This small molecule binds to this protein.
Small molecule (SMILES): CC(=O)N[C@H]1[C@H](O[C@H]2[C@H](O)[C@@H](NC(C)=O)CO[C@@H]2CO)O[C@H](CO)[C@@H](O)[C@@H]1O

Sequence of chain 3.D:
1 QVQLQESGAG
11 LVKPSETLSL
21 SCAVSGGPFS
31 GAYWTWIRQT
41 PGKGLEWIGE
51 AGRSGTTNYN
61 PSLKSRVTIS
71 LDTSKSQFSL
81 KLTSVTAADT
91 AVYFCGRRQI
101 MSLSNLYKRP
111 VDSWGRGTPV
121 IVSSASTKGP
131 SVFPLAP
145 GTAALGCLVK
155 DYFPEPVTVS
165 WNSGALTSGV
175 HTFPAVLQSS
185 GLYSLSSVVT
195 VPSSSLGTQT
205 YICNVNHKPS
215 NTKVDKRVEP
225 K

Sequence of chain 3.A:
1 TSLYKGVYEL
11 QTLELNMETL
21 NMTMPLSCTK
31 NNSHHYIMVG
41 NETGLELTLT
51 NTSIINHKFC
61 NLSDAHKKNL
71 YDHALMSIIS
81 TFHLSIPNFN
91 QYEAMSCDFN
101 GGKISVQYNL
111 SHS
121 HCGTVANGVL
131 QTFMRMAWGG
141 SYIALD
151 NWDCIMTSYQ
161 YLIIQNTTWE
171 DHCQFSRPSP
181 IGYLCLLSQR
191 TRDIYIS

Binding-site contacts:
Ligand atom C2 contacts residue HIS34 of chain 3.A at 4.2 Å.
Ligand atom C3 contacts residue ASN31 of chain 3.A at 3.8 Å.
Ligand atom C8 contacts residue SER33 of chain 3.A at 3.8 Å.
Ligand atom C1 contacts residue ASN31 of chain 3.A at 1.4 Å.
Ligand atom O5 contacts residue ASN31 of chain 3.A at 2.4 Å (h-bond).
Ligand atom C4 contacts residue HIS34 of chain 3.A at 4.2 Å.
Ligand atom O7 contacts residue HIS34 of chain 3.A at 4.2 Å.
Ligand atom C2 contacts residue ASN31 of chain 3.A at 2.5 Å.
Ligand atom O6 contacts residue SER54 of chain 3.D at 4.2 Å.
Ligand atom O4 contacts residue HIS34 of chain 3.A at 4.0 Å.
Ligand atom C3 contacts residue SER33 of chain 3.A at 4.3 Å.
Ligand atom C8 contacts residue GLY55 of chain 3.D at 4.1 Å.
Ligand atom C1 contacts residue SER33 of chain 3.A at 4.1 Å.
Ligand atom N2 contacts residue SER33 of chain 3.A at 3.1 Å (h-bond).
Ligand atom N2 contacts residue HIS34 of chain 3.A at 4.2 Å.
Ligand atom C2 contacts residue SER33 of chain 3.A at 4.0 Å.
Ligand atom C5 contacts residue HIS34 of chain 3.A at 4.2 Å.
Ligand atom O5 contacts residue LYS30 of chain 3.A at 3.8 Å.
Ligand atom C1 contacts residue LYS30 of chain 3.A at 4.5 Å.
Ligand atom C1 contacts residue HIS34 of chain 3.A at 3.8 Å.
Ligand atom O7 contacts residue ASN31 of chain 3.A at 3.5 Å (h-bond).
Ligand atom C6 contacts residue GLY55 of chain 3.D at 4.1 Å.
Ligand atom C8 contacts residue ARG53 of chain 3.D at 4.1 Å.
Ligand atom C6 contacts residue SER54 of chain 3.D at 3.8 Å.
Ligand atom N2 contacts residue ASN31 of chain 3.A at 2.9 Å (h-bond).
Ligand atom C6 contacts residue LYS30 of chain 3.A at 4.0 Å.
Ligand atom C8 contacts residue ASN31 of chain 3.A at 4.5 Å.
Ligand atom C3 contacts residue HIS34 of chain 3.A at 3.7 Å.
Ligand atom C5 contacts residue ASN31 of chain 3.A at 3.7 Å.
Ligand atom C5 contacts residue LYS30 of chain 3.A at 4.2 Å.
Ligand atom O6 contacts residue GLY55 of chain 3.D at 3.7 Å.
Ligand atom C7 contacts residue ASN31 of chain 3.A at 3.4 Å.
Ligand atom C4 contacts residue ASN31 of chain 3.A at 4.3 Å.
Ligand atom O5 contacts residue HIS34 of chain 3.A at 4.5 Å.
Ligand atom C7 contacts residue SER33 of chain 3.A at 4.0 Å.